The protein below binds the small molecule below.
Small molecule (SMILES): Cc1cc(CNC(=O)[C@@H]2C[C@@H](O)CN2C(=O)CC(C)(C)C)ccc1-c1cncs1

Sequence of chain 1.F:
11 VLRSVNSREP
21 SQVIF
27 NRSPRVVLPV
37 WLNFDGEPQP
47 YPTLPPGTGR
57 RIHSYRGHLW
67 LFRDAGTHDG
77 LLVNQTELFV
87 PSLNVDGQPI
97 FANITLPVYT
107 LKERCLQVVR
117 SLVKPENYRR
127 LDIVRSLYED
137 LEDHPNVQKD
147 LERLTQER

Binding-site contacts:
Ligand atom O contacts residue TYR47 of chain 1.F at 2.6 Å (h-bond).
Ligand atom CAW contacts residue TYR47 of chain 1.F at 3.9 Å (hydrophobic).
Ligand atom CA contacts residue TYR47 of chain 1.F at 3.9 Å (hydrophobic).
Ligand atom OD1 contacts residue HIS64 of chain 1.F at 2.7 Å (h-bond).
Ligand atom CAI contacts residue ILE58 of chain 1.F at 3.6 Å (hydrophobic).
Ligand atom CG contacts residue TYR47 of chain 1.F at 3.9 Å (hydrophobic).
Ligand atom CD2 contacts residue HIS64 of chain 1.F at 3.8 Å.
Ligand atom CD2 contacts residue TYR47 of chain 1.F at 3.5 Å (hydrophobic).
Ligand atom CG contacts residue HIS64 of chain 1.F at 3.7 Å.
Ligand atom C contacts residue HIS59 of chain 1.F at 3.6 Å.
Ligand atom NAR contacts residue HIS59 of chain 1.F at 3.0 Å (h-bond).
Ligand atom CG contacts residue TRP37 of chain 1.F at 3.8 Å (hydrophobic).
Ligand atom CAT contacts residue TYR61 of chain 1.F at 3.7 Å (hydrophobic).
Ligand atom CAJ contacts residue PRO48 of chain 1.F at 3.2 Å (hydrophobic).
Ligand atom CAX contacts residue ILE58 of chain 1.F at 3.9 Å (hydrophobic).
Ligand atom NAQ contacts residue PRO48 of chain 1.F at 3.9 Å.
Ligand atom CB contacts residue HIS59 of chain 1.F at 3.4 Å.
Ligand atom OAE contacts residue TYR61 of chain 1.F at 3.6 Å.
Ligand atom CG contacts residue SER60 of chain 1.F at 3.7 Å.
Ligand atom CAD contacts residue TRP37 of chain 1.F at 3.6 Å (hydrophobic).
Ligand atom OD1 contacts residue SER60 of chain 1.F at 2.6 Å (h-bond).
Ligand atom CAY contacts residue TYR47 of chain 1.F at 3.7 Å (hydrophobic).
Ligand atom C contacts residue TYR47 of chain 1.F at 3.6 Å (hydrophobic).
Ligand atom CAC contacts residue TYR47 of chain 1.F at 3.5 Å (hydrophobic).
Ligand atom OD1 contacts residue TRP37 of chain 1.F at 3.9 Å.
Ligand atom CG contacts residue TRP66 of chain 1.F at 3.6 Å (hydrophobic).
Ligand atom N contacts residue TYR47 of chain 1.F at 3.8 Å.
Ligand atom CB contacts residue TRP66 of chain 1.F at 3.5 Å (hydrophobic).
Ligand atom CAC contacts residue TRP37 of chain 1.F at 3.8 Å (hydrophobic).
Ligand atom NAQ contacts residue ARG56 of chain 1.F at 3.5 Å.
Ligand atom OD1 contacts residue TYR61 of chain 1.F at 3.7 Å.
Ligand atom CAI contacts residue TYR47 of chain 1.F at 3.9 Å (hydrophobic).
Ligand atom CD2 contacts residue TRP37 of chain 1.F at 3.5 Å (hydrophobic).
Ligand atom CAV contacts residue TYR47 of chain 1.F at 3.9 Å (hydrophobic).
Ligand atom SAS contacts residue TYR47 of chain 1.F at 3.8 Å.
Ligand atom CAH contacts residue HIS59 of chain 1.F at 3.8 Å.
Ligand atom CAJ contacts residue LEU50 of chain 1.F at 3.9 Å (hydrophobic).
Ligand atom CA contacts residue HIS59 of chain 1.F at 3.2 Å.
Ligand atom CB contacts residue TYR47 of chain 1.F at 3.8 Å (hydrophobic).
Ligand atom CAA contacts residue PRO48 of chain 1.F at 3.8 Å (hydrophobic).